Sequence of chain 1.A:
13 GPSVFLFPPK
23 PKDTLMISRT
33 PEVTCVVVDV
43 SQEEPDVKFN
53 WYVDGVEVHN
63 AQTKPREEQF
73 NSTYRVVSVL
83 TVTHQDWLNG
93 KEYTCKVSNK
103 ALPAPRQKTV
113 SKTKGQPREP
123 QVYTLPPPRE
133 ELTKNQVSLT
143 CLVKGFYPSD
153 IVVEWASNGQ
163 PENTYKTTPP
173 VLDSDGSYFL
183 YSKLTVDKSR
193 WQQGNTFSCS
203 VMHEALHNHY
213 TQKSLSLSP

Binding-site contacts:
Ligand atom N2 contacts residue ASN73 of chain 1.A at 3.0 Å (h-bond).
Ligand atom O5 contacts residue PHE17 of chain 1.A at 3.5 Å.
Ligand atom C8 contacts residue LYS110 of chain 1.A at 3.2 Å.
Ligand atom N2 contacts residue VAL40 of chain 1.A at 3.6 Å.
Ligand atom C6 contacts residue PHE17 of chain 1.A at 4.1 Å (hydrophobic).
Ligand atom C2 contacts residue VAL40 of chain 1.A at 3.7 Å (hydrophobic).
Ligand atom O4 contacts residue LYS22 of chain 1.A at 3.6 Å.
Ligand atom O3 contacts residue PHE19 of chain 1.A at 3.1 Å.
Ligand atom O3 contacts residue ASP41 of chain 1.A at 3.9 Å.
Ligand atom C7 contacts residue ASN73 of chain 1.A at 3.7 Å.
Ligand atom C2 contacts residue PHE19 of chain 1.A at 3.8 Å (hydrophobic).
Ligand atom N2 contacts residue THR75 of chain 1.A at 4.1 Å.
Ligand atom C6 contacts residue THR36 of chain 1.A at 4.1 Å.
Ligand atom C4 contacts residue PHE17 of chain 1.A at 3.9 Å (hydrophobic).
Ligand atom N2 contacts residue ARG77 of chain 1.A at 3.9 Å.
Ligand atom O4 contacts residue PHE19 of chain 1.A at 4.0 Å.
Ligand atom C6 contacts residue GLN71 of chain 1.A at 3.6 Å.
Ligand atom C5 contacts residue GLN71 of chain 1.A at 3.9 Å.
Ligand atom C7 contacts residue ASP41 of chain 1.A at 4.1 Å.
Ligand atom O2 contacts residue PHE19 of chain 1.A at 3.6 Å.
Ligand atom C3 contacts residue ASN73 of chain 1.A at 3.8 Å.
Ligand atom C8 contacts residue ASN73 of chain 1.A at 4.1 Å.
Ligand atom O5 contacts residue PHE17 of chain 1.A at 4.0 Å.
Ligand atom O4 contacts residue PHE17 of chain 1.A at 4.0 Å.
Ligand atom O7 contacts residue ARG77 of chain 1.A at 2.0 Å (salt-bridge).
Ligand atom C1 contacts residue THR75 of chain 1.A at 3.6 Å.
Ligand atom N2 contacts residue ASP41 of chain 1.A at 3.7 Å.
Ligand atom C4 contacts residue PHE19 of chain 1.A at 4.1 Å (hydrophobic).
Ligand atom C3 contacts residue ASP41 of chain 1.A at 3.7 Å.
Ligand atom C1 contacts residue PHE17 of chain 1.A at 3.8 Å (hydrophobic).
Ligand atom O5 contacts residue GLN71 of chain 1.A at 3.9 Å.
Ligand atom C5 contacts residue ASN73 of chain 1.A at 3.4 Å.
Ligand atom C7 contacts residue ARG77 of chain 1.A at 3.2 Å.
Ligand atom O5 contacts residue ASN73 of chain 1.A at 2.4 Å (h-bond).
Ligand atom C5 contacts residue PHE19 of chain 1.A at 4.0 Å (hydrophobic).
Ligand atom C1 contacts residue PHE19 of chain 1.A at 3.8 Å (hydrophobic).
Ligand atom O6 contacts residue PHE17 of chain 1.A at 4.0 Å.
Ligand atom O4 contacts residue VAL40 of chain 1.A at 3.7 Å.
Ligand atom C1 contacts residue ASN73 of chain 1.A at 1.5 Å.
Ligand atom C2 contacts residue ASN73 of chain 1.A at 2.7 Å.

A protein and the small-molecule ligand that binds it are described below.
Small molecule (SMILES): CC(=O)N[C@H]1[C@H](O[C@H]2[C@H](O)[C@@H](NC(C)=O)CO[C@@H]2CO[C@@H]2O[C@@H](C)[C@@H](O)[C@@H](O)[C@@H]2O)O[C@H](CO)[C@@H](O[C@@H]2O[C@H](CO[C@H]3O[C@H](CO)[C@@H](O)[C@H](O)[C@@H]3O[C@@H]3O[C@H](CO)[C@@H](O)[C@H](O)[C@H]3NC(C)=O)[C@@H](O)[C@H](O[C@H]3O[C@H](CO)[C@@H](O)[C@H](O)[C@@H]3O[C@@H]3O[C@H](CO)[C@@H](O)[C@H](O)[C@H]3NC(C)=O)[C@@H]2O)[C@@H]1O